Sequence of chain 1.A:
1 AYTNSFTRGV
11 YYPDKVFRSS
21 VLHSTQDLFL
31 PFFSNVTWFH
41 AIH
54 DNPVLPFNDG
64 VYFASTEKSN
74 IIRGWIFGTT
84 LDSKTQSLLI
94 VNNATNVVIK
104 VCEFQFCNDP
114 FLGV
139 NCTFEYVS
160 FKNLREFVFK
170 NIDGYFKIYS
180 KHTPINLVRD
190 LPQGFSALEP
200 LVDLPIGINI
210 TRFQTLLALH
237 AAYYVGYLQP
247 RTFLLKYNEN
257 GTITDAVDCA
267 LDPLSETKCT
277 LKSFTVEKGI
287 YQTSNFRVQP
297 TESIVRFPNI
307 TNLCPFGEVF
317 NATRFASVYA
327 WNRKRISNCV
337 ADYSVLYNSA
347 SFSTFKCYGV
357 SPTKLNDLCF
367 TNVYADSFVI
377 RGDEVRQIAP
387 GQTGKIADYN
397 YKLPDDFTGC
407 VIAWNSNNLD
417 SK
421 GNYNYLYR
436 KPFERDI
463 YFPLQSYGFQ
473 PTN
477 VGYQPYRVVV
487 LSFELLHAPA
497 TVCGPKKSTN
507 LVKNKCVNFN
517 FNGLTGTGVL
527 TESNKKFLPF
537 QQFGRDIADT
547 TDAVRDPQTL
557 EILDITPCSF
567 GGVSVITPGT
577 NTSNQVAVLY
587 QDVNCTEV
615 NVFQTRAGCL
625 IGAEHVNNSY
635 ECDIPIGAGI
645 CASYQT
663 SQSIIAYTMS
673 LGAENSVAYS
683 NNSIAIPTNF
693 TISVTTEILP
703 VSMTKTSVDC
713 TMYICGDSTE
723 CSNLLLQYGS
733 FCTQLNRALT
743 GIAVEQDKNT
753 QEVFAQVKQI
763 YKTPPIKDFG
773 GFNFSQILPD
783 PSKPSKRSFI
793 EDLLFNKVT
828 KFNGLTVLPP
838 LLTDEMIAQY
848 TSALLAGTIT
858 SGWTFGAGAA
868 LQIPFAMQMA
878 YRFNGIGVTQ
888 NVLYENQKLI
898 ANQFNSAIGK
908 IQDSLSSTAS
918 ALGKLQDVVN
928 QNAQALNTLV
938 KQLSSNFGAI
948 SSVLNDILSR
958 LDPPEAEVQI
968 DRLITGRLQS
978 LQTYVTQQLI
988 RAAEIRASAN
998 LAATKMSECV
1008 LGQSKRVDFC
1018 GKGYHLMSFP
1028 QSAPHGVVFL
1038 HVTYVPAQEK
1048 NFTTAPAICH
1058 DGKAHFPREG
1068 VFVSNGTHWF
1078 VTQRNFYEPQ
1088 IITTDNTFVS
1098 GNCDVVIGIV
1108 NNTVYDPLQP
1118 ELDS

A protein and the small-molecule ligand that binds it are described below.
Small molecule (SMILES): CC(=O)N[C@@H]1[C@@H](O)[C@H](O)[C@@H](CO)O[C@H]1O

Binding-site contacts:
Ligand atom C2 contacts residue ASN305 of chain 1.A at 2.6 Å.
Ligand atom C1 contacts residue GLN554 of chain 1.A at 3.7 Å.
Ligand atom C8 contacts residue GLN554 of chain 1.A at 4.2 Å.
Ligand atom C1 contacts residue ASN305 of chain 1.A at 1.5 Å.
Ligand atom N2 contacts residue ASN305 of chain 1.A at 3.0 Å (h-bond).
Ligand atom C8 contacts residue PRO553 of chain 1.A at 3.0 Å (hydrophobic).
Ligand atom C2 contacts residue GLN554 of chain 1.A at 3.7 Å.
Ligand atom C3 contacts residue ASN305 of chain 1.A at 3.9 Å.
Ligand atom C7 contacts residue ASN305 of chain 1.A at 3.7 Å.
Ligand atom C3 contacts residue GLN554 of chain 1.A at 3.8 Å.
Ligand atom C7 contacts residue GLN554 of chain 1.A at 4.1 Å.
Ligand atom C5 contacts residue ASN305 of chain 1.A at 3.8 Å.
Ligand atom C4 contacts residue ASN305 of chain 1.A at 4.3 Å.
Ligand atom C8 contacts residue ASN305 of chain 1.A at 4.4 Å.
Ligand atom O5 contacts residue ASN305 of chain 1.A at 2.4 Å (h-bond).
Ligand atom O7 contacts residue ASN305 of chain 1.A at 3.9 Å.
Ligand atom C7 contacts residue PRO553 of chain 1.A at 4.2 Å (hydrophobic).
Ligand atom C8 contacts residue PRO304 of chain 1.A at 4.0 Å (hydrophobic).
Ligand atom N2 contacts residue GLN554 of chain 1.A at 3.1 Å (h-bond).
Ligand atom N2 contacts residue PRO553 of chain 1.A at 4.4 Å.